Binding-site contacts:
Ligand atom C04 contacts residue GLN185 of chain 1.A at 3.4 Å.
Ligand atom CD2 contacts residue THR137 of chain 1.A at 4.0 Å.
Ligand atom O02 contacts residue CYS184 of chain 1.A at 3.5 Å (h-bond).
Ligand atom O02 contacts residue SER188 of chain 1.A at 2.2 Å (h-bond).
Ligand atom O18 contacts residue HIS45 of chain 1.A at 3.9 Å.
Ligand atom C05 contacts residue SER207 of chain 1.A at 4.1 Å.
Ligand atom O02 contacts residue ASP187 of chain 1.A at 3.6 Å (salt-bridge).
Ligand atom C03 contacts residue GLN185 of chain 1.A at 3.8 Å.
Ligand atom C05 contacts residue GLN185 of chain 1.A at 4.0 Å.
Ligand atom C06 contacts residue GLY186 of chain 1.A at 4.1 Å.
Ligand atom C04 contacts residue SER188 of chain 1.A at 3.8 Å.
Ligand atom N02 contacts residue VAL209 of chain 1.A at 3.5 Å.
Ligand atom C06 contacts residue SER188 of chain 1.A at 1.4 Å.
Ligand atom C02 contacts residue SER210 of chain 1.A at 3.4 Å.
Ligand atom N02 contacts residue GLN185 of chain 1.A at 3.5 Å (h-bond).
Ligand atom C06 contacts residue GLN185 of chain 1.A at 3.8 Å.
Ligand atom O18 contacts residue SER188 of chain 1.A at 3.0 Å (h-bond).
Ligand atom C05 contacts residue SER188 of chain 1.A at 2.5 Å.
Ligand atom N01 contacts residue SER210 of chain 1.A at 4.0 Å.
Ligand atom O02 contacts residue GLN185 of chain 1.A at 3.4 Å.
Ligand atom CD2 contacts residue ARG211 of chain 1.A at 4.2 Å.
Ligand atom CE2 contacts residue ARG211 of chain 1.A at 3.9 Å.
Ligand atom C02 contacts residue VAL209 of chain 1.A at 3.5 Å (hydrophobic).
Ligand atom O01 contacts residue CYS184 of chain 1.A at 3.7 Å.
Ligand atom O02 contacts residue GLY186 of chain 1.A at 3.0 Å (h-bond).
Ligand atom O01 contacts residue CYS214 of chain 1.A at 3.5 Å (h-bond).
Ligand atom CE2 contacts residue THR137 of chain 1.A at 3.9 Å.
Ligand atom N01 contacts residue VAL209 of chain 1.A at 3.2 Å.
Ligand atom O01 contacts residue VAL209 of chain 1.A at 3.5 Å.
Ligand atom O18 contacts residue PHE208 of chain 1.A at 4.2 Å.
Ligand atom O18 contacts residue GLN185 of chain 1.A at 4.1 Å.
Ligand atom C04 contacts residue CYS184 of chain 1.A at 3.8 Å (hydrophobic).
Ligand atom O01 contacts residue GLN185 of chain 1.A at 3.0 Å (h-bond).
Ligand atom CE2 contacts residue GLY213 of chain 1.A at 4.1 Å.
Ligand atom CG contacts residue ASN138 of chain 1.A at 3.4 Å.
Ligand atom C03 contacts residue VAL209 of chain 1.A at 3.1 Å (hydrophobic).
Ligand atom C06 contacts residue HIS45 of chain 1.A at 3.9 Å.
Ligand atom O18 contacts residue SER207 of chain 1.A at 3.5 Å (h-bond).
Ligand atom CD2 contacts residue ASN138 of chain 1.A at 3.7 Å.
Ligand atom C02 contacts residue CYS214 of chain 1.A at 4.0 Å (hydrophobic).

Sequence of chain 1.A:
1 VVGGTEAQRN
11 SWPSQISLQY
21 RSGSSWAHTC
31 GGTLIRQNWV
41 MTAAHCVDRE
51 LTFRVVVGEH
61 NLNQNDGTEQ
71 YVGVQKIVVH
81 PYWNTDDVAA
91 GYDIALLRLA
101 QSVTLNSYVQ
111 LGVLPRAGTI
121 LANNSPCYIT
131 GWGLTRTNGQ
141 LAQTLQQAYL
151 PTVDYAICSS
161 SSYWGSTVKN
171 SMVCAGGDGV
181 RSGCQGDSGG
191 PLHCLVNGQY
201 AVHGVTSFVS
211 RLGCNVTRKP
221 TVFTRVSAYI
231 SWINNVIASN

The small molecule below binds the protein below.
Small molecule (SMILES): O=C(NCc1ccccc1)NC[C@@H](O)C(=O)O